Sequence of chain 1.KA:
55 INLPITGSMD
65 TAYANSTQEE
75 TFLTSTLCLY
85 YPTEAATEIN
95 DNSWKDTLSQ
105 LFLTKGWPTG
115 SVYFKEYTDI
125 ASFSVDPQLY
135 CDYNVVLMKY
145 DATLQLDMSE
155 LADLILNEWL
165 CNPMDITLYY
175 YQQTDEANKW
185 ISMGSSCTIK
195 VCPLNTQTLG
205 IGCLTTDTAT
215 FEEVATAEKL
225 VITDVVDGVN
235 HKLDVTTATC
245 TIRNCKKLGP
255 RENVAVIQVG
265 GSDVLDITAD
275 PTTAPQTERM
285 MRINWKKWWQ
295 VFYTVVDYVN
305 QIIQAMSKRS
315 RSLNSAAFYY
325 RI

Binding-site contacts:
Ligand atom N2 contacts residue ASN69 of chain 1.KA at 2.8 Å (h-bond).
Ligand atom O5 contacts residue ASN69 of chain 1.KA at 2.3 Å (h-bond).
Ligand atom C7 contacts residue ASN69 of chain 1.KA at 3.8 Å.
Ligand atom C5 contacts residue ASN69 of chain 1.KA at 3.6 Å.
Ligand atom C2 contacts residue ASN69 of chain 1.KA at 2.5 Å.
Ligand atom C8 contacts residue ASN69 of chain 1.KA at 4.0 Å.
Ligand atom C1 contacts residue ASN69 of chain 1.KA at 1.4 Å.
Ligand atom C3 contacts residue ASN69 of chain 1.KA at 3.8 Å.
Ligand atom C4 contacts residue ASN69 of chain 1.KA at 4.2 Å.

The protein below binds the small molecule below.
Small molecule (SMILES): CC(=O)N[C@@H]1[C@@H](O)[C@H](O)[C@@H](CO)O[C@H]1O